Sequence of chain 1.A:
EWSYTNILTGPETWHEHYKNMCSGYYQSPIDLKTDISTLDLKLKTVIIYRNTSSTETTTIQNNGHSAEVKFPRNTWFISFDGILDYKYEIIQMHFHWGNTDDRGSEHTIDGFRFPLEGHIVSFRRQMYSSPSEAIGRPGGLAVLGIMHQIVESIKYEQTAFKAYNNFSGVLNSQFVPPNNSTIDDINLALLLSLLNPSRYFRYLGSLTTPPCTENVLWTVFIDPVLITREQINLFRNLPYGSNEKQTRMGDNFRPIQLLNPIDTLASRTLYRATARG

Binding-site contacts:
Ligand atom O5 contacts residue TYR159 of chain 1.A at 4.3 Å.
Ligand atom C8 contacts residue TYR159 of chain 1.A at 3.6 Å (hydrophobic).
Ligand atom O7 contacts residue ASN169 of chain 1.A at 3.7 Å.
Ligand atom C5 contacts residue ASN169 of chain 1.A at 3.8 Å.
Ligand atom C4 contacts residue ASN169 of chain 1.A at 4.3 Å.
Ligand atom N2 contacts residue ASN169 of chain 1.A at 2.9 Å (h-bond).
Ligand atom C3 contacts residue ASN169 of chain 1.A at 3.7 Å.
Ligand atom C2 contacts residue TYR159 of chain 1.A at 4.1 Å (hydrophobic).
Ligand atom C2 contacts residue ASN169 of chain 1.A at 2.5 Å.
Ligand atom N2 contacts residue TYR159 of chain 1.A at 3.3 Å (h-bond).
Ligand atom C1 contacts residue ASN169 of chain 1.A at 1.4 Å.
Ligand atom O4 contacts residue TYR159 of chain 1.A at 4.4 Å.
Ligand atom C7 contacts residue TYR159 of chain 1.A at 3.9 Å (hydrophobic).
Ligand atom C8 contacts residue ASN168 of chain 1.A at 4.5 Å.
Ligand atom O3 contacts residue TYR159 of chain 1.A at 4.3 Å.
Ligand atom O5 contacts residue ASN169 of chain 1.A at 2.5 Å (h-bond).
Ligand atom C7 contacts residue ASN169 of chain 1.A at 3.4 Å.
Ligand atom C8 contacts residue ASN169 of chain 1.A at 4.5 Å.
Ligand atom C3 contacts residue TYR159 of chain 1.A at 4.0 Å (hydrophobic).
Ligand atom C1 contacts residue TYR159 of chain 1.A at 3.7 Å (hydrophobic).

A small-molecule ligand and the protein it binds are described below.
Small molecule (SMILES): CC(=O)N[C@@H]1[C@@H](O)[C@H](O)[C@@H](CO)O[C@H]1O